Binding-site contacts:
Ligand atom O2G contacts residue THR413 of chain 1.A at 3.6 Å.
Ligand atom O3G contacts residue ARG482 of chain 1.A at 3.0 Å (salt-bridge).
Ligand atom O1G contacts residue CA1 of chain 1.E at 2.3 Å.
Ligand atom O2G contacts residue ARG482 of chain 1.A at 2.9 Å (salt-bridge).
Ligand atom O3B contacts residue SER414 of chain 1.A at 3.7 Å.
Ligand atom O2A contacts residue ASP411 of chain 1.A at 3.5 Å (salt-bridge).
Ligand atom O2A contacts residue CA1 of chain 1.E at 2.3 Å.
Ligand atom PB contacts residue CA1 of chain 1.E at 3.5 Å.
Ligand atom O3' contacts residue ASN564 of chain 1.A at 3.2 Å (h-bond).
Ligand atom O1G contacts residue LEU412 of chain 1.A at 3.3 Å (h-bond).
Ligand atom O3' contacts residue TYR416 of chain 1.A at 3.0 Å (h-bond).
Ligand atom O2G contacts residue SER414 of chain 1.A at 2.8 Å (h-bond).
Ligand atom O2B contacts residue SER414 of chain 1.A at 3.5 Å (h-bond).
Ligand atom PG contacts residue ARG482 of chain 1.A at 3.7 Å.
Ligand atom O2A contacts residue CA1 of chain 1.F at 2.6 Å.
Ligand atom O1B contacts residue ASN564 of chain 1.A at 3.2 Å (h-bond).
Ligand atom C2' contacts residue ASN564 of chain 1.A at 3.6 Å.
Ligand atom O1G contacts residue ASP411 of chain 1.A at 3.1 Å (salt-bridge).
Ligand atom O3G contacts residue LYS560 of chain 1.A at 3.5 Å (salt-bridge).
Ligand atom PA contacts residue CA1 of chain 1.E at 3.6 Å.
Ligand atom O2B contacts residue LEU412 of chain 1.A at 3.2 Å (h-bond).
Ligand atom O2A contacts residue ASP623 of chain 1.A at 3.3 Å (salt-bridge).
Ligand atom PG contacts residue SER414 of chain 1.A at 3.8 Å.
Ligand atom O1B contacts residue ALA415 of chain 1.A at 3.6 Å (h-bond).
Ligand atom O3' contacts residue ALA415 of chain 1.A at 3.6 Å (h-bond).
Ligand atom PG contacts residue CA1 of chain 1.E at 3.6 Å.
Ligand atom O1A contacts residue LYS560 of chain 1.A at 3.4 Å (salt-bridge).
Ligand atom O3A contacts residue LYS560 of chain 1.A at 3.3 Å.
Ligand atom O2B contacts residue ALA415 of chain 1.A at 2.9 Å (h-bond).
Ligand atom O1B contacts residue SER414 of chain 1.A at 3.4 Å.
Ligand atom O2B contacts residue CA1 of chain 1.E at 2.4 Å.
Ligand atom C5' contacts residue ASP623 of chain 1.A at 3.6 Å.
Ligand atom PB contacts residue ALA415 of chain 1.A at 3.8 Å.
Ligand atom PA contacts residue CA1 of chain 1.F at 3.8 Å.
Ligand atom O2B contacts residue ASP623 of chain 1.A at 3.4 Å (salt-bridge).
Ligand atom C2' contacts residue TYR416 of chain 1.A at 3.8 Å (hydrophobic).
Ligand atom O3B contacts residue LYS560 of chain 1.A at 3.7 Å.
Ligand atom C3' contacts residue ASN564 of chain 1.A at 3.6 Å.
Ligand atom O3B contacts residue ARG482 of chain 1.A at 3.8 Å.
Ligand atom PB contacts residue SER414 of chain 1.A at 3.8 Å.

Sequence of chain 1.A:
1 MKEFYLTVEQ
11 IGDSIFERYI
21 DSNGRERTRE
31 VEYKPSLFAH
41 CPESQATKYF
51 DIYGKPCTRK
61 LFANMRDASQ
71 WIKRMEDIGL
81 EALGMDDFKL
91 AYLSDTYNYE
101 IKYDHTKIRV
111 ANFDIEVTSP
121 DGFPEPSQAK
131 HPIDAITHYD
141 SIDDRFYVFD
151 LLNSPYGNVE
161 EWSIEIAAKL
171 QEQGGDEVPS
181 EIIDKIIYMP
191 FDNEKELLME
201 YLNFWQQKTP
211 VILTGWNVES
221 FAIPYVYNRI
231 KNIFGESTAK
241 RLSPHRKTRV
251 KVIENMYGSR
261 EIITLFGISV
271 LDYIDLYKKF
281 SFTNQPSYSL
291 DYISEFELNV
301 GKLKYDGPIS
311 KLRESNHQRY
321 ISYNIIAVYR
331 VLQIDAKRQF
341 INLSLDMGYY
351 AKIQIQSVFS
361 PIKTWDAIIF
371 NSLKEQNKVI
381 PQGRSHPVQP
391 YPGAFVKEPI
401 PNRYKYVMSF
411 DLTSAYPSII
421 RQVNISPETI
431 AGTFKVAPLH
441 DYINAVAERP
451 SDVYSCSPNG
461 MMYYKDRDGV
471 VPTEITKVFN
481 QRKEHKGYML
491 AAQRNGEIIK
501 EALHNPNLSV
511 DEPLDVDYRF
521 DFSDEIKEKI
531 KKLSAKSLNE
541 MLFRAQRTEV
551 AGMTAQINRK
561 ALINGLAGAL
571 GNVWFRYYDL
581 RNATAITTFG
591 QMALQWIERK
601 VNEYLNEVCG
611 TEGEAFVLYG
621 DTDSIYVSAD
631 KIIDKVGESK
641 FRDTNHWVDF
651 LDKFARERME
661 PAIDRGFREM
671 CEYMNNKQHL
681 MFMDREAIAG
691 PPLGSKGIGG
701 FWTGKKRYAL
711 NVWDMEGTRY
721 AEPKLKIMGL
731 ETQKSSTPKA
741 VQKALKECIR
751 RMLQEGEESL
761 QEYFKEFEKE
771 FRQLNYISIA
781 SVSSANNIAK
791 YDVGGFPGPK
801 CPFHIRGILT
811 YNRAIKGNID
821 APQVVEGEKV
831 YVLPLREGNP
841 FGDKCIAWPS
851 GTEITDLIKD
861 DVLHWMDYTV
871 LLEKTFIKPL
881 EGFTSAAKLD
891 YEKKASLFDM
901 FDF

This protein binds this small molecule.
Small molecule (SMILES): Nc1ccn([C@H]2C[C@H](O)[C@@H](CO[P](=O)(O)O[P](=O)(O)OP(=O)(O)O)O2)c(=O)n1